Sequence of chain 2.A:
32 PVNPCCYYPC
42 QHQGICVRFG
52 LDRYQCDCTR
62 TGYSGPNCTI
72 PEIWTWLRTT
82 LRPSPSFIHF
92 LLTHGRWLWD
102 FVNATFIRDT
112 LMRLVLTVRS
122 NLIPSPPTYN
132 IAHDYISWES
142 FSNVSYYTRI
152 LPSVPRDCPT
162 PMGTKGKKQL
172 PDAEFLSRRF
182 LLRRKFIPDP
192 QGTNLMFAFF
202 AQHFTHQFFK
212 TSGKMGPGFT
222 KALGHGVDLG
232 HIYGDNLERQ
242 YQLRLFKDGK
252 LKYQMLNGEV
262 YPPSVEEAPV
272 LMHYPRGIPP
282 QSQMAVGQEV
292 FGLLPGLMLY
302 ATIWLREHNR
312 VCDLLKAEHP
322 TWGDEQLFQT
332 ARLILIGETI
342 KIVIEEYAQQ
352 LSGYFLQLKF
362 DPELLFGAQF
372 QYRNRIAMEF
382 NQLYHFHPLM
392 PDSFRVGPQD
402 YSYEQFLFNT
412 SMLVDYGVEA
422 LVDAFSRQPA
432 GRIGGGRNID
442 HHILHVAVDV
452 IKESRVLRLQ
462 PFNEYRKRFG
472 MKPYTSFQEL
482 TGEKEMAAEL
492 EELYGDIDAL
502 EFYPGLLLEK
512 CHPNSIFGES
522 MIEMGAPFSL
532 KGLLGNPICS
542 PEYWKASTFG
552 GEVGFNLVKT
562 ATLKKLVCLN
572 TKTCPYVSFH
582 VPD

This small molecule binds to this protein.
Small molecule (SMILES): CC(=O)N[C@H]1[C@@H](O[C@H]2[C@H](O)[C@@H](NC(C)=O)CO[C@@H]2CO)O[C@H](CO)[C@@H](O)[C@@H]1O

Binding-site contacts:
Ligand atom C5 contacts residue TYR55 of chain 2.A at 3.9 Å (hydrophobic).
Ligand atom C4 contacts residue ASN68 of chain 2.A at 4.2 Å.
Ligand atom O7 contacts residue ASN68 of chain 2.A at 3.4 Å (h-bond).
Ligand atom C1 contacts residue TYR55 of chain 2.A at 3.3 Å (hydrophobic).
Ligand atom N2 contacts residue ASN68 of chain 2.A at 2.8 Å (h-bond).
Ligand atom C1 contacts residue ASN68 of chain 2.A at 1.4 Å.
Ligand atom C7 contacts residue ASN68 of chain 2.A at 3.3 Å.
Ligand atom C6 contacts residue TYR38 of chain 2.A at 4.3 Å (hydrophobic).
Ligand atom O5 contacts residue TYR55 of chain 2.A at 3.6 Å.
Ligand atom O5 contacts residue ASN68 of chain 2.A at 2.4 Å (h-bond).
Ligand atom O5 contacts residue PRO40 of chain 2.A at 3.9 Å.
Ligand atom O6 contacts residue TYR38 of chain 2.A at 3.6 Å.
Ligand atom C5 contacts residue ASN68 of chain 2.A at 3.7 Å.
Ligand atom C5 contacts residue PRO40 of chain 2.A at 4.3 Å (hydrophobic).
Ligand atom C8 contacts residue TYR55 of chain 2.A at 3.6 Å (hydrophobic).
Ligand atom C3 contacts residue ASN68 of chain 2.A at 3.8 Å.
Ligand atom C2 contacts residue ASN68 of chain 2.A at 2.4 Å.
Ligand atom C6 contacts residue PRO40 of chain 2.A at 4.2 Å (hydrophobic).